This small molecule binds to this protein.
Small molecule (SMILES): CC(=O)N[C@H]1[C@H](O[C@H]2[C@H](O)[C@@H](NC(C)=O)CO[C@@H]2CO)O[C@H](CO)[C@@H](O[C@@H]2O[C@H](CO)[C@@H](O)[C@H](O)[C@@H]2O)[C@@H]1O

Sequence of chain 1.A:
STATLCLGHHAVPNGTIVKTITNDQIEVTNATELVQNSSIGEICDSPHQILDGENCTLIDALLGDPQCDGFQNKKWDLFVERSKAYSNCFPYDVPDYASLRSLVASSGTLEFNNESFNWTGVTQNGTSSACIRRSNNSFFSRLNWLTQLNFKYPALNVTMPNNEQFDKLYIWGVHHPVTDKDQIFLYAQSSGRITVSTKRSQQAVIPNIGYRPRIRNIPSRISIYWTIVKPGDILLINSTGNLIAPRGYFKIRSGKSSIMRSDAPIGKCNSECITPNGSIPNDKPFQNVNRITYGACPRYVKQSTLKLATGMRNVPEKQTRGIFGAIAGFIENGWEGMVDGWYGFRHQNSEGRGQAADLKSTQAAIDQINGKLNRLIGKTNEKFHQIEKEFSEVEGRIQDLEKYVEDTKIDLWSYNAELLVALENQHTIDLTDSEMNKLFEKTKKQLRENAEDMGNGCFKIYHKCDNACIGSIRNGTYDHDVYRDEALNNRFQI

Sequence of chain 1.G:
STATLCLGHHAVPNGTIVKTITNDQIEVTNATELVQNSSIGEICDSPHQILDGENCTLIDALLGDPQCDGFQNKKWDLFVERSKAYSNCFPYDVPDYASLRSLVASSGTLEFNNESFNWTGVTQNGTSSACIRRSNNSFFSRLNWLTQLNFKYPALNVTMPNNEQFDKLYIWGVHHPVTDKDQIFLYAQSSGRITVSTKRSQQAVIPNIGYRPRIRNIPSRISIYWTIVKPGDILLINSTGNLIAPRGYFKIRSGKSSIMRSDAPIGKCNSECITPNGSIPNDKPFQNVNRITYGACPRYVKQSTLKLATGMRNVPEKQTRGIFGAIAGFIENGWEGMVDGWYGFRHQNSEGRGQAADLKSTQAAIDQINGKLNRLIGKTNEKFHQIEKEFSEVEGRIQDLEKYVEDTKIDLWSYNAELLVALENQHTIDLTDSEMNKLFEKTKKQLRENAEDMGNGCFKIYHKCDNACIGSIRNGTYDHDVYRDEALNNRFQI

Binding-site contacts:
Ligand atom O7 contacts residue ILE217 of chain 1.A at 3.0 Å (h-bond).
Ligand atom C5 contacts residue ALA163 of chain 1.G at 4.5 Å (hydrophobic).
Ligand atom C7 contacts residue ILE217 of chain 1.A at 4.0 Å (hydrophobic).
Ligand atom C1 contacts residue ASN246 of chain 1.G at 1.4 Å.
Ligand atom C6 contacts residue ASN165 of chain 1.G at 3.9 Å.
Ligand atom C8 contacts residue ASN246 of chain 1.G at 3.5 Å.
Ligand atom C2 contacts residue ASN246 of chain 1.G at 2.5 Å.
Ligand atom C5 contacts residue ASN165 of chain 1.G at 4.5 Å.
Ligand atom C7 contacts residue ASN246 of chain 1.G at 3.6 Å.
Ligand atom O5 contacts residue ASN165 of chain 1.G at 3.9 Å.
Ligand atom O7 contacts residue GLY218 of chain 1.A at 4.5 Å.
Ligand atom C5 contacts residue ASN246 of chain 1.G at 3.7 Å.
Ligand atom C3 contacts residue ASN246 of chain 1.G at 3.8 Å.
Ligand atom C4 contacts residue ALA163 of chain 1.G at 4.1 Å (hydrophobic).
Ligand atom C4 contacts residue ASN246 of chain 1.G at 4.3 Å.
Ligand atom C8 contacts residue SER247 of chain 1.G at 4.0 Å.
Ligand atom O5 contacts residue ASN246 of chain 1.G at 2.4 Å (h-bond).
Ligand atom O7 contacts residue ARG201 of chain 1.G at 3.9 Å.
Ligand atom C6 contacts residue ALA163 of chain 1.G at 4.2 Å (hydrophobic).
Ligand atom C8 contacts residue THR248 of chain 1.G at 3.9 Å.
Ligand atom N2 contacts residue ASN246 of chain 1.G at 2.9 Å (h-bond).
Ligand atom C1 contacts residue TYR219 of chain 1.A at 4.3 Å (hydrophobic).